Sequence of chain 1.D:
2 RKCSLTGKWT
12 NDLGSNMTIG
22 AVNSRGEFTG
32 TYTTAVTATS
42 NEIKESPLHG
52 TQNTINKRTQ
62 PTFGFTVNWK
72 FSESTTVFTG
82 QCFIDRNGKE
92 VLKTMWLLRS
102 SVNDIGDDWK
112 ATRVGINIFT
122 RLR

Sequence of chain 1.B:
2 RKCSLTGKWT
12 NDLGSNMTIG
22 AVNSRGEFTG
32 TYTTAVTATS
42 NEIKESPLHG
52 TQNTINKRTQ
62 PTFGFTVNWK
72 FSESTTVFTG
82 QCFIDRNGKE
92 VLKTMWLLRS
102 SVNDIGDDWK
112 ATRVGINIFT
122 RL

Binding-site contacts:
Ligand atom C3 contacts residue SER16 of chain 1.D at 3.7 Å.
Ligand atom C1 contacts residue THR38 of chain 1.D at 3.5 Å.
Ligand atom C35 contacts residue ARG114 of chain 1.D at 3.5 Å.
Ligand atom S1 contacts residue THR77 of chain 1.D at 3.3 Å (h-bond).
Ligand atom C6 contacts residue TRP97 of chain 1.D at 3.3 Å (hydrophobic).
Ligand atom C8 contacts residue TRP70 of chain 1.D at 3.6 Å (hydrophobic).
Ligand atom C30 contacts residue THR40 of chain 1.D at 3.3 Å.
Ligand atom C7 contacts residue THR35 of chain 1.D at 3.6 Å.
Ligand atom O3 contacts residue TYR33 of chain 1.D at 2.6 Å (h-bond).
Ligand atom C3 contacts residue TYR33 of chain 1.D at 3.4 Å (hydrophobic).
Ligand atom S1 contacts residue TRP70 of chain 1.D at 3.6 Å.
Ligand atom C7 contacts residue TRP70 of chain 1.D at 3.7 Å (hydrophobic).
Ligand atom N1 contacts residue ASN118 of chain 1.D at 2.9 Å (h-bond).
Ligand atom C36 contacts residue ALA39 of chain 1.D at 3.4 Å (hydrophobic).
Ligand atom C14 contacts residue SER73 of chain 1.D at 3.4 Å.
Ligand atom C2 contacts residue TRP110 of chain 1.B at 3.6 Å (hydrophobic).
Ligand atom C15 contacts residue SER73 of chain 1.D at 3.5 Å.
Ligand atom C16 contacts residue THR38 of chain 1.D at 3.1 Å.
Ligand atom C35 contacts residue SER101 of chain 1.D at 3.2 Å.
Ligand atom O11 contacts residue ALA39 of chain 1.D at 2.8 Å (h-bond).
Ligand atom C17 contacts residue SER101 of chain 1.D at 2.7 Å.
Ligand atom C13 contacts residue SER73 of chain 1.D at 3.4 Å.
Ligand atom O3 contacts residue SER16 of chain 1.D at 2.7 Å (h-bond).
Ligand atom C11 contacts residue THR38 of chain 1.D at 3.4 Å.
Ligand atom C11 contacts residue ALA39 of chain 1.D at 3.8 Å (hydrophobic).
Ligand atom C9 contacts residue TRP70 of chain 1.D at 3.8 Å (hydrophobic).
Ligand atom C12 contacts residue ALA39 of chain 1.D at 3.6 Å (hydrophobic).
Ligand atom N2 contacts residue THR35 of chain 1.D at 3.1 Å (h-bond).
Ligand atom N1 contacts residue LEU14 of chain 1.D at 3.6 Å.
Ligand atom C5 contacts residue TRP97 of chain 1.D at 3.8 Å (hydrophobic).
Ligand atom C14 contacts residue THR40 of chain 1.D at 3.3 Å.
Ligand atom C15 contacts residue THR40 of chain 1.D at 3.1 Å.
Ligand atom C12 contacts residue SER73 of chain 1.D at 3.6 Å.
Ligand atom C18 contacts residue SER101 of chain 1.D at 3.7 Å.
Ligand atom C10 contacts residue SER75 of chain 1.D at 3.8 Å.
Ligand atom C16 contacts residue SER73 of chain 1.D at 3.7 Å.
Ligand atom O11 contacts residue THR38 of chain 1.D at 3.0 Å (h-bond).
Ligand atom C34 contacts residue SER101 of chain 1.D at 3.3 Å.
Ligand atom C1 contacts residue SER73 of chain 1.D at 3.7 Å.
Ligand atom O3 contacts residue ASN12 of chain 1.D at 3.1 Å (h-bond).

The protein below binds the small molecule below.
Small molecule (SMILES): O=C1N[C@H]2[C@H](CS[C@H]2CCCCC(=O)c2ccc3ccc4cccc5ccc2c3c45)N1